Sequence of chain 1.D:
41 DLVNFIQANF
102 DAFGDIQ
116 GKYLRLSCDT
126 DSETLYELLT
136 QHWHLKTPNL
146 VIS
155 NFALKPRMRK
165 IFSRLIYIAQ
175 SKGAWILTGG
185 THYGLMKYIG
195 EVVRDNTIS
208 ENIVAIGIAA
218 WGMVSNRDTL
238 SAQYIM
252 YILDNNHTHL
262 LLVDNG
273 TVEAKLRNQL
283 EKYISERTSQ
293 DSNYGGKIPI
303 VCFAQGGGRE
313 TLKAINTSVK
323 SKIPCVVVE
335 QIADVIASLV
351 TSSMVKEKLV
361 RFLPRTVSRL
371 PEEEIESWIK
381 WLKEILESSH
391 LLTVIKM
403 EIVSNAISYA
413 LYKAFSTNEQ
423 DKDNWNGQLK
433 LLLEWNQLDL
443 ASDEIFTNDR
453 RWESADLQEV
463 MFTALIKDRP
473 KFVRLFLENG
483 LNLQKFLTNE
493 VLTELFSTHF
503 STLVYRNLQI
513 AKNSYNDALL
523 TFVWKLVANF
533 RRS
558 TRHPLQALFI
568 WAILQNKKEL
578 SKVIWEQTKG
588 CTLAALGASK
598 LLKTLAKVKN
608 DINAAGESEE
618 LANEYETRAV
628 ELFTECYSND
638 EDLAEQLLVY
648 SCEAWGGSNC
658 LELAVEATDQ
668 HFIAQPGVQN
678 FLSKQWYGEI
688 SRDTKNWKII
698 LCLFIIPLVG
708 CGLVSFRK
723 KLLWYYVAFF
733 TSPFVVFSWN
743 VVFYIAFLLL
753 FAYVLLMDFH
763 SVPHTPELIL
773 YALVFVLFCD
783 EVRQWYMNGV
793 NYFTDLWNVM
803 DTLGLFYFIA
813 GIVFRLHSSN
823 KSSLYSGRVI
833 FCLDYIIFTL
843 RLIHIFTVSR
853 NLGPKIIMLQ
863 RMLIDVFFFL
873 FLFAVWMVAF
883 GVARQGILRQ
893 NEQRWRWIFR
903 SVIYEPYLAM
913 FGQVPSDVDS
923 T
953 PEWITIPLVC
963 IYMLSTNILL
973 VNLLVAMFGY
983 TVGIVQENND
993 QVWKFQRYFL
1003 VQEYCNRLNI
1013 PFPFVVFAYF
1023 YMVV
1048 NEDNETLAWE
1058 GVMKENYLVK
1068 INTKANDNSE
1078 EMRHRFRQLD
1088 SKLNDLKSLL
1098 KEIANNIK

This protein binds this small molecule.
Small molecule (SMILES): CCCCCCCCCP(=O)(C(C)C)C(C)C

Binding-site contacts:
Ligand atom C05 contacts residue LEU807 of chain 1.D at 4.2 Å (hydrophobic).
Ligand atom C01 contacts residue LEU807 of chain 1.D at 3.5 Å (hydrophobic).
Ligand atom C08 contacts residue ARG843 of chain 1.D at 3.8 Å.
Ligand atom C14 contacts residue HIS846 of chain 1.D at 3.9 Å.
Ligand atom C12 contacts residue ILE847 of chain 1.D at 4.3 Å (hydrophobic).
Ligand atom C07 contacts residue ARG843 of chain 1.D at 3.5 Å.
Ligand atom C04 contacts residue LEU807 of chain 1.D at 3.7 Å (hydrophobic).
Ligand atom C13 contacts residue TYR746 of chain 1.D at 4.4 Å (hydrophobic).
Ligand atom C14 contacts residue ILE847 of chain 1.D at 3.8 Å (hydrophobic).
Ligand atom C01 contacts residue PHE840 of chain 1.D at 3.5 Å (hydrophobic).
Ligand atom C15 contacts residue TYR1006 of chain 1.D at 4.4 Å (hydrophobic).
Ligand atom C16 contacts residue PHE1014 of chain 1.D at 3.2 Å (hydrophobic).
Ligand atom C17 contacts residue ASN742 of chain 1.D at 3.6 Å.
Ligand atom C09 contacts residue ARG843 of chain 1.D at 4.0 Å.
Ligand atom C01 contacts residue VAL776 of chain 1.D at 3.3 Å (hydrophobic).
Ligand atom C02 contacts residue PHE780 of chain 1.D at 4.4 Å (hydrophobic).
Ligand atom C01 contacts residue PHE810 of chain 1.D at 4.3 Å (hydrophobic).
Ligand atom C14 contacts residue ARG843 of chain 1.D at 4.0 Å.
Ligand atom C02 contacts residue LEU779 of chain 1.D at 3.6 Å (hydrophobic).
Ligand atom C04 contacts residue LEU779 of chain 1.D at 3.9 Å (hydrophobic).
Ligand atom C02 contacts residue VAL776 of chain 1.D at 4.0 Å (hydrophobic).
Ligand atom C15 contacts residue ASN742 of chain 1.D at 4.4 Å.
Ligand atom C03 contacts residue PHE840 of chain 1.D at 3.4 Å (hydrophobic).
Ligand atom C06 contacts residue ASP803 of chain 1.D at 3.9 Å.
Ligand atom C03 contacts residue LEU779 of chain 1.D at 4.2 Å (hydrophobic).
Ligand atom C02 contacts residue LEU807 of chain 1.D at 3.4 Å (hydrophobic).
Ligand atom O11 contacts residue GLU1005 of chain 1.D at 4.4 Å.
Ligand atom C13 contacts residue VAL743 of chain 1.D at 3.7 Å (hydrophobic).
Ligand atom C09 contacts residue TYR746 of chain 1.D at 3.8 Å (hydrophobic).
Ligand atom C17 contacts residue TYR1006 of chain 1.D at 2.9 Å (hydrophobic).
Ligand atom C03 contacts residue LEU807 of chain 1.D at 3.4 Å (hydrophobic).
Ligand atom O11 contacts residue ARG843 of chain 1.D at 4.0 Å.
Ligand atom C12 contacts residue ARG843 of chain 1.D at 4.3 Å.
Ligand atom C05 contacts residue ASP803 of chain 1.D at 4.0 Å.
Ligand atom C02 contacts residue PHE840 of chain 1.D at 4.1 Å (hydrophobic).
Ligand atom C13 contacts residue ILE847 of chain 1.D at 3.7 Å (hydrophobic).